Binding-site contacts:
Ligand atom C1 contacts residue ASN12 of chain 4.C at 2.2 Å.
Ligand atom O5 contacts residue ASN12 of chain 4.C at 2.7 Å (h-bond).
Ligand atom C2 contacts residue ASN12 of chain 4.C at 3.2 Å.
Ligand atom C7 contacts residue ASN12 of chain 4.C at 3.9 Å.
Ligand atom N2 contacts residue ASN12 of chain 4.C at 3.8 Å.
Ligand atom O7 contacts residue ASN12 of chain 4.C at 3.7 Å.
Ligand atom C5 contacts residue ASN12 of chain 4.C at 4.1 Å.

A small-molecule ligand and the protein it binds are described below.
Small molecule (SMILES): CC(=O)N[C@H]1[C@H](O[C@H]2[C@H](O)[C@@H](NC(C)=O)CO[C@@H]2CO)O[C@H](CO)[C@@H](O)[C@@H]1O

Sequence of chain 4.C:
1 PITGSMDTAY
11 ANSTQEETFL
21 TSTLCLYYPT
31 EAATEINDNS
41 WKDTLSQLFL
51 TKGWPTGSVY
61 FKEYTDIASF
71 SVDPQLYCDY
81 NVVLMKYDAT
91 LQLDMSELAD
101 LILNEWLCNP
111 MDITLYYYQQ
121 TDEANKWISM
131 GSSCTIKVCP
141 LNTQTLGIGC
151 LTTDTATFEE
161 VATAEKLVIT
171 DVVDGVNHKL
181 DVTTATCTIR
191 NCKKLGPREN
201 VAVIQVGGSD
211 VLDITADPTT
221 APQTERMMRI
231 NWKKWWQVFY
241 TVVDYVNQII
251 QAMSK